Binding-site contacts:
Ligand atom C21 contacts residue ASP45 of chain 11.A at 4.2 Å.
Ligand atom C22 contacts residue CYS157 of chain 15.A at 4.0 Å (hydrophobic).
Ligand atom C20 contacts residue CYS157 of chain 15.A at 1.8 Å (hydrophobic).
Ligand atom N17 contacts residue CYS157 of chain 15.A at 3.9 Å.
Ligand atom O19 contacts residue CYS157 of chain 15.A at 3.1 Å.
Ligand atom O19 contacts residue GLY164 of chain 11.A at 4.4 Å.
Ligand atom C18 contacts residue CYS157 of chain 15.A at 2.8 Å (hydrophobic).
Ligand atom C21 contacts residue CYS157 of chain 15.A at 2.8 Å (hydrophobic).

Sequence of chain 15.A:
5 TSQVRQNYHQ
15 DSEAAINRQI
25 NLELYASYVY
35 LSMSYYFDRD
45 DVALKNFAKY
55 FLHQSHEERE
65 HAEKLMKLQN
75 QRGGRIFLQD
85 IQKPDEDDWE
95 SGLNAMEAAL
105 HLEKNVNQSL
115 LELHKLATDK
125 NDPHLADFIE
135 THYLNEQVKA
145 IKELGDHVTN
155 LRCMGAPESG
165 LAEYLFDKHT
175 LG

Sequence of chain 11.A:
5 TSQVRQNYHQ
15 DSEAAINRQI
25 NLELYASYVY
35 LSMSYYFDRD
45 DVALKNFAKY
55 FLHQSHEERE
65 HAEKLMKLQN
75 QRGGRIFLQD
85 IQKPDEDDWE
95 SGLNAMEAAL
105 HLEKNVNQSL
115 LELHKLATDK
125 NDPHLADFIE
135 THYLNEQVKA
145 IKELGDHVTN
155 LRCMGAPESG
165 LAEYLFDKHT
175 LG

This small molecule binds to this protein.
Small molecule (SMILES): CCCCSC(=S)SC(C)(C)C(=O)NCCN1C(=O)CCC1=O